Sequence of chain 2.A:
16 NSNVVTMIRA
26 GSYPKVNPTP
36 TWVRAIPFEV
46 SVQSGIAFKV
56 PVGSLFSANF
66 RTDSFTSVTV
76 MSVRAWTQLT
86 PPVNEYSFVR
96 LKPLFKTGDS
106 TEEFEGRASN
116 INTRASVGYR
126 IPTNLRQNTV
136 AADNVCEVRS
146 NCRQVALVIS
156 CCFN

Binding-site contacts:
Ligand atom C5' contacts residue ARG131 of chain 2.A at 3.2 Å.
Ligand atom C5 contacts residue ARG125 of chain 2.A at 3.5 Å.
Ligand atom OP1 contacts residue ARG131 of chain 2.A at 3.4 Å (salt-bridge).
Ligand atom OP2 contacts residue ARG131 of chain 2.A at 3.7 Å.
Ligand atom P contacts residue ILE23 of chain 13.A at 4.4 Å.
Ligand atom C4' contacts residue ARG125 of chain 2.A at 4.4 Å.
Ligand atom C5' contacts residue MET76 of chain 2.A at 4.3 Å (hydrophobic).
Ligand atom N3 contacts residue ARG125 of chain 2.A at 3.6 Å (salt-bridge).
Ligand atom O4 contacts residue THR21 of chain 13.A at 3.9 Å.
Ligand atom OP3 contacts residue ARG125 of chain 2.A at 2.8 Å.
Ligand atom O5' contacts residue ARG131 of chain 2.A at 2.6 Å (salt-bridge).
Ligand atom C1' contacts residue ARG125 of chain 2.A at 4.2 Å.
Ligand atom N1 contacts residue ARG125 of chain 2.A at 3.7 Å.
Ligand atom C4 contacts residue ASN16 of chain 13.A at 4.1 Å.
Ligand atom N3 contacts residue SER17 of chain 13.A at 4.3 Å.
Ligand atom C2 contacts residue ARG125 of chain 2.A at 3.8 Å.
Ligand atom C2' contacts residue ARG125 of chain 2.A at 3.6 Å.
Ligand atom OP2 contacts residue SER77 of chain 2.A at 4.1 Å.
Ligand atom C5' contacts residue ARG125 of chain 2.A at 4.1 Å.
Ligand atom N1 contacts residue ASN16 of chain 13.A at 4.4 Å.
Ligand atom P contacts residue ARG125 of chain 2.A at 3.7 Å.
Ligand atom O5' contacts residue ARG125 of chain 2.A at 3.0 Å (salt-bridge).
Ligand atom C2 contacts residue ASN16 of chain 13.A at 3.0 Å.
Ligand atom C6 contacts residue ARG125 of chain 2.A at 3.5 Å.
Ligand atom C4 contacts residue SER17 of chain 13.A at 4.1 Å.
Ligand atom C4 contacts residue ARG125 of chain 2.A at 3.5 Å.
Ligand atom C5' contacts residue SER77 of chain 2.A at 4.4 Å.
Ligand atom O2 contacts residue ASN16 of chain 13.A at 2.5 Å (h-bond).
Ligand atom O2 contacts residue ARG125 of chain 2.A at 3.9 Å.
Ligand atom OP2 contacts residue ILE23 of chain 13.A at 4.5 Å.
Ligand atom OP1 contacts residue ILE23 of chain 13.A at 4.0 Å.
Ligand atom O3' contacts residue ARG125 of chain 2.A at 4.0 Å.
Ligand atom N3 contacts residue ASN16 of chain 13.A at 2.9 Å (h-bond).
Ligand atom O4 contacts residue ARG125 of chain 2.A at 3.8 Å.
Ligand atom P contacts residue ARG131 of chain 2.A at 3.5 Å.
Ligand atom C5 contacts residue THR21 of chain 13.A at 4.3 Å.
Ligand atom OP3 contacts residue ILE23 of chain 13.A at 4.2 Å.
Ligand atom O4 contacts residue SER17 of chain 13.A at 3.2 Å.
Ligand atom C3' contacts residue ARG125 of chain 2.A at 3.3 Å.
Ligand atom OP1 contacts residue ARG125 of chain 2.A at 2.9 Å (salt-bridge).

Sequence of chain 13.A:
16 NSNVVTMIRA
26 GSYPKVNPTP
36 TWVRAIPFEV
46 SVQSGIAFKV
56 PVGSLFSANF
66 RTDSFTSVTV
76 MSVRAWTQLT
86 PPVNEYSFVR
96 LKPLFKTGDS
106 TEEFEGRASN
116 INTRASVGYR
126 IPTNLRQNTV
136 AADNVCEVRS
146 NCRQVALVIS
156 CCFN

The small molecule below binds the protein below.
Small molecule (SMILES): CO[P](=O)(O)O[C@H]1[C@@H](O)[C@H](n2ccc(=O)[nH]c2=O)O[C@@H]1COP(=O)(O)O